Sequence of chain 1.IA:
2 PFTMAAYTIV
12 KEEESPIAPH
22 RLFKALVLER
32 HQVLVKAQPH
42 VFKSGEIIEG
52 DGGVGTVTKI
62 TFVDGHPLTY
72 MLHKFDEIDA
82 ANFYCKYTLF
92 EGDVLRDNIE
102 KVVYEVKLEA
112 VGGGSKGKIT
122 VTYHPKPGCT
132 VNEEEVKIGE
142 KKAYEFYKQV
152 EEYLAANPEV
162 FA

Binding-site contacts:
Ligand atom O1 contacts residue TYR148 of chain 1.IA at 3.0 Å.
Ligand atom C1 contacts residue LEU27 of chain 1.IA at 3.8 Å (hydrophobic).
Ligand atom C4 contacts residue VAL28 of chain 1.IA at 4.0 Å (hydrophobic).
Ligand atom O2 contacts residue LYS12 of chain 1.IA at 3.8 Å.
Ligand atom O3 contacts residue LYS12 of chain 1.IA at 2.5 Å (salt-bridge).
Ligand atom C13 contacts residue TYR148 of chain 1.IA at 3.6 Å (hydrophobic).
Ligand atom C9 contacts residue ILE120 of chain 1.IA at 4.1 Å (hydrophobic).
Ligand atom C12 contacts residue TYR148 of chain 1.IA at 3.6 Å (hydrophobic).
Ligand atom C16 contacts residue ILE120 of chain 1.IA at 3.7 Å (hydrophobic).
Ligand atom O2 contacts residue ILE120 of chain 1.IA at 3.8 Å.
Ligand atom C6 contacts residue ARG31 of chain 1.IA at 3.9 Å.
Ligand atom C2 contacts residue LEU27 of chain 1.IA at 3.3 Å (hydrophobic).
Ligand atom C3 contacts residue VAL107 of chain 1.IA at 4.0 Å (hydrophobic).
Ligand atom N contacts residue ILE120 of chain 1.IA at 3.8 Å.
Ligand atom C13 contacts residue GLU14 of chain 1.IA at 2.9 Å.
Ligand atom C15 contacts residue LEU23 of chain 1.IA at 3.7 Å (hydrophobic).
Ligand atom O1 contacts residue TYR145 of chain 1.IA at 4.0 Å.
Ligand atom C14 contacts residue GLU15 of chain 1.IA at 3.8 Å.
Ligand atom C5 contacts residue ILE120 of chain 1.IA at 4.1 Å (hydrophobic).
Ligand atom S contacts residue LYS12 of chain 1.IA at 3.7 Å.
Ligand atom O1 contacts residue ALA144 of chain 1.IA at 3.7 Å.
Ligand atom C6 contacts residue TYR88 of chain 1.IA at 3.8 Å (hydrophobic).
Ligand atom O3 contacts residue TYR145 of chain 1.IA at 4.1 Å.
Ligand atom C4 contacts residue ARG31 of chain 1.IA at 4.0 Å.
Ligand atom C3 contacts residue VAL28 of chain 1.IA at 4.1 Å (hydrophobic).
Ligand atom C3 contacts residue LEU27 of chain 1.IA at 3.1 Å (hydrophobic).
Ligand atom O3 contacts residue ALA144 of chain 1.IA at 4.1 Å.
Ligand atom C12 contacts residue GLU14 of chain 1.IA at 3.4 Å.
Ligand atom C1 contacts residue ILE120 of chain 1.IA at 3.9 Å (hydrophobic).
Ligand atom C10 contacts residue ILE120 of chain 1.IA at 3.8 Å (hydrophobic).
Ligand atom C5 contacts residue ARG31 of chain 1.IA at 4.0 Å.
Ligand atom C11 contacts residue TYR148 of chain 1.IA at 4.0 Å (hydrophobic).
Ligand atom C14 contacts residue GLU14 of chain 1.IA at 3.7 Å.
Ligand atom C4 contacts residue LEU27 of chain 1.IA at 3.2 Å (hydrophobic).
Ligand atom C16 contacts residue LEU23 of chain 1.IA at 3.7 Å (hydrophobic).
Ligand atom C13 contacts residue GLU15 of chain 1.IA at 3.6 Å.
Ligand atom C4 contacts residue VAL107 of chain 1.IA at 4.0 Å (hydrophobic).
Ligand atom C2 contacts residue LEU23 of chain 1.IA at 4.0 Å (hydrophobic).
Ligand atom C11 contacts residue ILE120 of chain 1.IA at 3.8 Å (hydrophobic).
Ligand atom C15 contacts residue LEU109 of chain 1.IA at 4.1 Å (hydrophobic).

This protein binds this small molecule.
Small molecule (SMILES): O=S(=O)(O)c1cccc2cccc(Nc3ccccc3)c12